Binding-site contacts:
Ligand atom C5 contacts residue TYR135 of chain 1.F at 3.2 Å (hydrophobic).
Ligand atom O5 contacts residue TYR28 of chain 1.H at 3.6 Å (h-bond).
Ligand atom N2 contacts residue ASN118 of chain 1.F at 2.9 Å (h-bond).
Ligand atom C4 contacts residue TYR28 of chain 1.H at 3.3 Å (hydrophobic).
Ligand atom O5 contacts residue TYR135 of chain 1.F at 3.6 Å.
Ligand atom O4 contacts residue TYR28 of chain 1.H at 3.4 Å.
Ligand atom O3 contacts residue TYR135 of chain 1.F at 3.0 Å (h-bond).
Ligand atom C5 contacts residue ASN118 of chain 1.F at 3.7 Å.
Ligand atom C6 contacts residue TYR107 of chain 1.H at 3.3 Å (hydrophobic).
Ligand atom C2 contacts residue ASN118 of chain 1.F at 2.5 Å.
Ligand atom O6 contacts residue ASP31 of chain 1.H at 3.1 Å (salt-bridge).
Ligand atom C4 contacts residue TYR107 of chain 1.H at 3.3 Å (hydrophobic).
Ligand atom C7 contacts residue ASN118 of chain 1.F at 3.5 Å.
Ligand atom C5 contacts residue TYR107 of chain 1.H at 3.7 Å (hydrophobic).
Ligand atom C3 contacts residue TYR135 of chain 1.F at 2.5 Å (hydrophobic).
Ligand atom N2 contacts residue TYR135 of chain 1.F at 3.7 Å.
Ligand atom O3 contacts residue GLY26 of chain 1.H at 2.7 Å (h-bond).
Ligand atom O4 contacts residue TYR135 of chain 1.F at 3.0 Å (h-bond).
Ligand atom N2 contacts residue ASP31 of chain 1.H at 3.2 Å (salt-bridge).
Ligand atom C2 contacts residue TYR28 of chain 1.H at 3.5 Å (hydrophobic).
Ligand atom C1 contacts residue ASN118 of chain 1.F at 1.4 Å.
Ligand atom C8 contacts residue LEU137 of chain 1.F at 3.6 Å (hydrophobic).
Ligand atom C1 contacts residue TYR135 of chain 1.F at 2.9 Å (hydrophobic).
Ligand atom O6 contacts residue TYR28 of chain 1.H at 3.2 Å.
Ligand atom C4 contacts residue GLY26 of chain 1.H at 3.7 Å.
Ligand atom C5 contacts residue TYR28 of chain 1.H at 3.6 Å (hydrophobic).
Ligand atom C1 contacts residue TYR28 of chain 1.H at 3.6 Å (hydrophobic).
Ligand atom C2 contacts residue TYR135 of chain 1.F at 3.4 Å (hydrophobic).
Ligand atom O4 contacts residue PHE27 of chain 1.H at 3.4 Å (h-bond).
Ligand atom C4 contacts residue TYR135 of chain 1.F at 3.3 Å (hydrophobic).
Ligand atom O7 contacts residue TYR135 of chain 1.F at 3.5 Å.
Ligand atom O5 contacts residue TRP54 of chain 1.H at 3.2 Å.
Ligand atom O5 contacts residue ASN118 of chain 1.F at 2.4 Å (h-bond).
Ligand atom C6 contacts residue TYR135 of chain 1.F at 3.7 Å (hydrophobic).
Ligand atom C3 contacts residue GLY26 of chain 1.H at 3.3 Å.
Ligand atom O4 contacts residue GLY26 of chain 1.H at 2.9 Å (h-bond).
Ligand atom O2 contacts residue TYR28 of chain 1.H at 3.5 Å.
Ligand atom O2 contacts residue TYR107 of chain 1.H at 3.2 Å.
Ligand atom O7 contacts residue ASN118 of chain 1.F at 3.6 Å (h-bond).
Ligand atom C8 contacts residue ASP31 of chain 1.H at 3.7 Å.

Sequence of chain 1.F:
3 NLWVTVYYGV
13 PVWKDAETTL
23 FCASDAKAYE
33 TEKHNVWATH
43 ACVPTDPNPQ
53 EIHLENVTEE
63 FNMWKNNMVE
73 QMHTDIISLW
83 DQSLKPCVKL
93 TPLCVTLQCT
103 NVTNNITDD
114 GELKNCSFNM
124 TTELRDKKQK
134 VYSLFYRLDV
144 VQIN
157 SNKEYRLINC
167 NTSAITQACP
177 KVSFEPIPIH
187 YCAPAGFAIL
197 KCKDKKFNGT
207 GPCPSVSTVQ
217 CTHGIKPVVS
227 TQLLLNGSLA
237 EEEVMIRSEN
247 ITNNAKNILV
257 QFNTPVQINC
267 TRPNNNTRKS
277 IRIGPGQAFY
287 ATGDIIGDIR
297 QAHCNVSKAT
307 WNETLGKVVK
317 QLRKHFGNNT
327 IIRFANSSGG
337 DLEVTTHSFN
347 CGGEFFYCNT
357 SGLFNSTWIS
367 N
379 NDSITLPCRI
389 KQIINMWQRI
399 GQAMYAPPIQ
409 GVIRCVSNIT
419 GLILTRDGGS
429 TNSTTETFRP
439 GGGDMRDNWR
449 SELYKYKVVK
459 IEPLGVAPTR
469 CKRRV

The protein below binds the small molecule below.
Small molecule (SMILES): CC(=O)N[C@H]1[C@H](O[C@H]2[C@H](O)[C@@H](NC(C)=O)CO[C@@H]2CO)O[C@H](CO)[C@@H](O[C@@H]2O[C@H](CO[C@H]3O[C@H](CO)[C@@H](O)[C@H](O)[C@@H]3O)[C@@H](O)[C@H](O[C@H]3O[C@H](CO)[C@@H](O)[C@H](O)[C@@H]3O)[C@@H]2O)[C@@H]1O

Sequence of chain 1.H:
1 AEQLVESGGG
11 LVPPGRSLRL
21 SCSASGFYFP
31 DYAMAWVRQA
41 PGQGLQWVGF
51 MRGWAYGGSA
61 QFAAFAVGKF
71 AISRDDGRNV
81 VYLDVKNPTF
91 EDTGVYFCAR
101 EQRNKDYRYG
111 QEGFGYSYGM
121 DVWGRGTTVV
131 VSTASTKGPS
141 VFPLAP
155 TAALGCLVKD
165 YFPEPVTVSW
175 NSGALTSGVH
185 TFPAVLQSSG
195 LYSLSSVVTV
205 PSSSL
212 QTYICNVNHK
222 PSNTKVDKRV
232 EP